Binding-site contacts:
Ligand atom C19 contacts residue ALA100 of chain 1.A at 3.9 Å (hydrophobic).
Ligand atom C17 contacts residue MET149 of chain 2.A at 3.8 Å (hydrophobic).
Ligand atom C24 contacts residue GLN66 of chain 1.A at 3.8 Å.
Ligand atom N3 contacts residue GLN66 of chain 1.A at 3.5 Å (h-bond).
Ligand atom O14 contacts residue THR145 of chain 2.A at 3.5 Å (h-bond).
Ligand atom O13 contacts residue GLU141 of chain 2.A at 3.4 Å (salt-bridge).
Ligand atom F41 contacts residue LYS98 of chain 1.A at 3.2 Å.
Ligand atom F41 contacts residue TRP102 of chain 1.A at 3.9 Å.
Ligand atom O13 contacts residue HIS142 of chain 2.A at 3.0 Å (h-bond).
Ligand atom C25 contacts residue THR96 of chain 1.A at 3.8 Å.
Ligand atom C37 contacts residue TRP102 of chain 1.A at 3.8 Å (hydrophobic).
Ligand atom O13 contacts residue THR145 of chain 2.A at 2.8 Å (h-bond).
Ligand atom C38 contacts residue LYS98 of chain 1.A at 3.9 Å.
Ligand atom C40 contacts residue THR95 of chain 1.A at 3.9 Å.
Ligand atom C23 contacts residue THR145 of chain 2.A at 3.9 Å.
Ligand atom C16 contacts residue GLN139 of chain 2.A at 3.9 Å.
Ligand atom C21 contacts residue ALA100 of chain 1.A at 3.9 Å (hydrophobic).
Ligand atom C9 contacts residue HIS142 of chain 2.A at 3.7 Å.
Ligand atom C37 contacts residue ALA99 of chain 1.A at 3.9 Å (hydrophobic).
Ligand atom F41 contacts residue ALA99 of chain 1.A at 3.9 Å.
Ligand atom C12 contacts residue THR145 of chain 2.A at 3.7 Å.
Ligand atom O14 contacts residue HIS142 of chain 2.A at 3.8 Å.
Ligand atom O32 contacts residue ALA99 of chain 1.A at 3.5 Å.
Ligand atom C29 contacts residue ALA99 of chain 1.A at 3.6 Å (hydrophobic).
Ligand atom C21 contacts residue MET149 of chain 2.A at 4.0 Å (hydrophobic).
Ligand atom C39 contacts residue ALA99 of chain 1.A at 3.9 Å (hydrophobic).
Ligand atom C22 contacts residue ALA99 of chain 1.A at 3.8 Å (hydrophobic).
Ligand atom C12 contacts residue GLU141 of chain 2.A at 3.5 Å.
Ligand atom C8 contacts residue THR145 of chain 2.A at 3.9 Å.
Ligand atom C38 contacts residue ALA99 of chain 1.A at 3.8 Å (hydrophobic).
Ligand atom C25 contacts residue GLN66 of chain 1.A at 3.8 Å.
Ligand atom C31 contacts residue THR96 of chain 1.A at 3.6 Å.
Ligand atom C26 contacts residue THR145 of chain 2.A at 3.4 Å.
Ligand atom C26 contacts residue TYR70 of chain 1.A at 4.0 Å (hydrophobic).
Ligand atom C17 contacts residue THR145 of chain 2.A at 3.8 Å.
Ligand atom C9 contacts residue GLN66 of chain 1.A at 3.8 Å.
Ligand atom O15 contacts residue ALA140 of chain 2.A at 3.4 Å.
Ligand atom C9 contacts residue GLU141 of chain 2.A at 3.6 Å.
Ligand atom O15 contacts residue GLU141 of chain 2.A at 2.8 Å (salt-bridge).
Ligand atom C30 contacts residue ALA99 of chain 1.A at 3.7 Å (hydrophobic).

Sequence of chain 1.A:
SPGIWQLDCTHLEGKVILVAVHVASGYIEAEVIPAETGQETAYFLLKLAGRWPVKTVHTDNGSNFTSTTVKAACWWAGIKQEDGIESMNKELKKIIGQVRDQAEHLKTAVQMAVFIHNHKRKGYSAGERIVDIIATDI

This small molecule binds to this protein.
Small molecule (SMILES): Cc1nc(C)c([C@H](OC(C)(C)C)C(=O)O)c(N2CCC(C)(C)CC2)c1-c1ccc(OCCc2ccc(F)cc2)cc1

Sequence of chain 2.A:
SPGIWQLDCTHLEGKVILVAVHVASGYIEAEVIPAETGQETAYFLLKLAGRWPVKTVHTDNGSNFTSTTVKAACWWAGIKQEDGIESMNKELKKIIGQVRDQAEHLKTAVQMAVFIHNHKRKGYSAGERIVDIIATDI